Sequence of chain 1.D:
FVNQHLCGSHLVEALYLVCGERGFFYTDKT

Sequence of chain 1.C:
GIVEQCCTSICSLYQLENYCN

Binding-site contacts:
Ligand atom C6 contacts residue CYS6 of chain 1.C at 3.2 Å (hydrophobic).
Ligand atom C6 contacts residue LEU11 of chain 1.D at 3.5 Å (hydrophobic).
Ligand atom C7 contacts residue LEU16 of chain 1.C at 3.9 Å (hydrophobic).
Ligand atom C1 contacts residue CYS11 of chain 1.C at 4.1 Å (hydrophobic).
Ligand atom C4 contacts residue LEU11 of chain 1.D at 3.8 Å (hydrophobic).
Ligand atom C5 contacts residue HIS10 of chain 1.D at 4.2 Å.
Ligand atom C1 contacts residue LEU11 of chain 1.D at 3.7 Å (hydrophobic).
Ligand atom C6 contacts residue CYS7 of chain 1.D at 4.0 Å (hydrophobic).
Ligand atom O1 contacts residue ILE10 of chain 1.C at 3.6 Å.
Ligand atom C4 contacts residue HIS10 of chain 1.D at 4.2 Å.
Ligand atom O1 contacts residue CYS6 of chain 1.C at 2.6 Å (h-bond).
Ligand atom O1 contacts residue CYS11 of chain 1.C at 3.0 Å (h-bond).
Ligand atom C2 contacts residue CYS11 of chain 1.C at 3.9 Å (hydrophobic).
Ligand atom C7 contacts residue ALA14 of chain 1.D at 3.7 Å (hydrophobic).
Ligand atom C5 contacts residue CYS7 of chain 1.D at 4.2 Å (hydrophobic).
Ligand atom O1 contacts residue LEU11 of chain 1.D at 4.4 Å.
Ligand atom O1 contacts residue SER9 of chain 1.C at 3.9 Å.
Ligand atom C1 contacts residue CYS6 of chain 1.C at 3.3 Å (hydrophobic).
Ligand atom C3 contacts residue LEU11 of chain 1.D at 4.1 Å (hydrophobic).
Ligand atom C2 contacts residue LEU11 of chain 1.D at 4.1 Å (hydrophobic).
Ligand atom C5 contacts residue LEU11 of chain 1.D at 3.5 Å (hydrophobic).

The small molecule below binds the protein below.
Small molecule (SMILES): Cc1cccc(O)c1